Binding-site contacts:
Ligand atom C10 contacts residue LYS60 of chain 1.A at 1.4 Å.
Ligand atom O22 contacts residue LEU43 of chain 1.A at 4.4 Å.
Ligand atom C21 contacts residue ILE49 of chain 1.A at 3.7 Å (hydrophobic).
Ligand atom C07 contacts residue THR41 of chain 1.A at 3.9 Å.
Ligand atom C05 contacts residue THR41 of chain 1.A at 3.5 Å.
Ligand atom O22 contacts residue LYS60 of chain 1.A at 4.2 Å.
Ligand atom C07 contacts residue ILE49 of chain 1.A at 4.2 Å (hydrophobic).
Ligand atom C09 contacts residue ILE49 of chain 1.A at 4.3 Å (hydrophobic).
Ligand atom C07 contacts residue LYS60 of chain 1.A at 4.4 Å.
Ligand atom C06 contacts residue THR41 of chain 1.A at 3.8 Å.
Ligand atom C05 contacts residue ILE135 of chain 1.A at 4.5 Å (hydrophobic).
Ligand atom C01 contacts residue ILE135 of chain 1.A at 3.5 Å (hydrophobic).
Ligand atom C08 contacts residue ILE49 of chain 1.A at 4.2 Å (hydrophobic).
Ligand atom C03 contacts residue THR41 of chain 1.A at 4.4 Å.
Ligand atom C10 contacts residue GLN51 of chain 1.A at 4.2 Å.
Ligand atom C05 contacts residue ASP134 of chain 1.A at 4.2 Å.
Ligand atom C07 contacts residue GLN51 of chain 1.A at 4.0 Å.
Ligand atom C06 contacts residue ASP134 of chain 1.A at 3.9 Å.
Ligand atom C03 contacts residue ILE135 of chain 1.A at 3.4 Å (hydrophobic).
Ligand atom S02 contacts residue LEU43 of chain 1.A at 4.0 Å.
Ligand atom C08 contacts residue GLN51 of chain 1.A at 3.0 Å.
Ligand atom C23 contacts residue THR41 of chain 1.A at 4.4 Å.
Ligand atom S04 contacts residue THR41 of chain 1.A at 4.0 Å.
Ligand atom S04 contacts residue GLN133 of chain 1.A at 4.0 Å.
Ligand atom C09 contacts residue GLN51 of chain 1.A at 4.1 Å.
Ligand atom S02 contacts residue ILE135 of chain 1.A at 3.6 Å.
Ligand atom C09 contacts residue VAL136 of chain 1.A at 4.4 Å (hydrophobic).
Ligand atom C09 contacts residue LYS60 of chain 1.A at 2.4 Å.
Ligand atom C08 contacts residue LYS60 of chain 1.A at 2.9 Å.
Ligand atom C21 contacts residue LYS60 of chain 1.A at 3.8 Å.
Ligand atom C23 contacts residue ILE49 of chain 1.A at 4.4 Å (hydrophobic).
Ligand atom S04 contacts residue THR79 of chain 1.A at 4.0 Å.
Ligand atom C10 contacts residue VAL136 of chain 1.A at 3.5 Å (hydrophobic).
Ligand atom C23 contacts residue ILE135 of chain 1.A at 4.0 Å (hydrophobic).
Ligand atom S04 contacts residue ILE135 of chain 1.A at 3.7 Å.
Ligand atom C09 contacts residue ASP134 of chain 1.A at 4.1 Å.
Ligand atom C05 contacts residue THR79 of chain 1.A at 3.6 Å.
Ligand atom C08 contacts residue ASP134 of chain 1.A at 3.3 Å.
Ligand atom C07 contacts residue ASP134 of chain 1.A at 3.6 Å.
Ligand atom O22 contacts residue ILE49 of chain 1.A at 3.3 Å.

Sequence of chain 1.A:
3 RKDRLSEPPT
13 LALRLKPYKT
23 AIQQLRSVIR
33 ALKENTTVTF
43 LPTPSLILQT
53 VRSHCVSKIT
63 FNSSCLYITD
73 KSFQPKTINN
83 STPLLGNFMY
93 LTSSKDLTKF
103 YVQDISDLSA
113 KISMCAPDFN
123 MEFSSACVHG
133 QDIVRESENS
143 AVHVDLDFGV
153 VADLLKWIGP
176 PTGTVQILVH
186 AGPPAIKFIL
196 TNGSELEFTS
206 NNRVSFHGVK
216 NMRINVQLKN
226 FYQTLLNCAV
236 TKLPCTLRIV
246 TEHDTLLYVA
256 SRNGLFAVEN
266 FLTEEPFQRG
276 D

This small molecule binds to this protein.
Small molecule (SMILES): C=C1C=Cc2csc(SC)c2C1=O